The small molecule below binds the protein below.
Small molecule (SMILES): CC(=O)N[C@H]1[C@H](O[C@H]2[C@H](O)[C@@H](NC(C)=O)CO[C@@H]2CO)O[C@H](CO)[C@@H](O)[C@@H]1O

Sequence of chain 1.B:
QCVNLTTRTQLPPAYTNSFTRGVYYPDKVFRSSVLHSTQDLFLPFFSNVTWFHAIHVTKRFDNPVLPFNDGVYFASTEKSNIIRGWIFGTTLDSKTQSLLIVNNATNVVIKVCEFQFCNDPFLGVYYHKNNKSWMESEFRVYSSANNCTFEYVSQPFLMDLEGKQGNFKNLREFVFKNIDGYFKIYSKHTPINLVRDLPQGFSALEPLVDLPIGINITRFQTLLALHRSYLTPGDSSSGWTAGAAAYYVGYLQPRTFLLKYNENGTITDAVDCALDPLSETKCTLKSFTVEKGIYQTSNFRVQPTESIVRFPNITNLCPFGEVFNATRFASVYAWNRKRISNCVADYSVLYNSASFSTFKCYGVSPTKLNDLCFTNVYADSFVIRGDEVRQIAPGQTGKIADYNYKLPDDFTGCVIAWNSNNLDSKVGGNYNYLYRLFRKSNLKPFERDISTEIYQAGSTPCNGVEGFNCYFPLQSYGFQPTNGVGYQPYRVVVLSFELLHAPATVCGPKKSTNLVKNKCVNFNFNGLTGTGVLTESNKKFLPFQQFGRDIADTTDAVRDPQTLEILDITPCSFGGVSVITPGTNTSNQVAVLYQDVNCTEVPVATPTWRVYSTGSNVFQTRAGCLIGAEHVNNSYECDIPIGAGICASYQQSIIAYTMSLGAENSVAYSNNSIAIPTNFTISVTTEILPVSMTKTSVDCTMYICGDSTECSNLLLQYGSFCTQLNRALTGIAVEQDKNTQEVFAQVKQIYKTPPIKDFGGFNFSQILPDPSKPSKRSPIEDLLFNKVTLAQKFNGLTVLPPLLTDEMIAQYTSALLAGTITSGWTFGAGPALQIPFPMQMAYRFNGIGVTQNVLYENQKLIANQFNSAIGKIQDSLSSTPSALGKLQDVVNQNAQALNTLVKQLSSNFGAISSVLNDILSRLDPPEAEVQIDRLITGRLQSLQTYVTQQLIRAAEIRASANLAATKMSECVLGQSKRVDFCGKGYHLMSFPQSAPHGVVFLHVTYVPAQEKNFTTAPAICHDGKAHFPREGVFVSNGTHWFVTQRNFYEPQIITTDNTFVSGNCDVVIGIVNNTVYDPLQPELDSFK

Binding-site contacts:
Ligand atom C1 contacts residue ASN1121 of chain 1.B at 1.4 Å.
Ligand atom C3 contacts residue ASN1121 of chain 1.B at 3.8 Å.
Ligand atom C5 contacts residue ASN1121 of chain 1.B at 3.7 Å.
Ligand atom C4 contacts residue ASN1121 of chain 1.B at 4.2 Å.
Ligand atom C7 contacts residue ASN1121 of chain 1.B at 3.5 Å.
Ligand atom O5 contacts residue ASN1121 of chain 1.B at 2.4 Å (h-bond).
Ligand atom C2 contacts residue ASN1121 of chain 1.B at 2.4 Å.
Ligand atom O7 contacts residue ASN1121 of chain 1.B at 3.3 Å (h-bond).
Ligand atom N2 contacts residue ASN1121 of chain 1.B at 2.9 Å (h-bond).
Ligand atom C8 contacts residue ASN1121 of chain 1.B at 4.3 Å.